Sequence of chain 1.G:
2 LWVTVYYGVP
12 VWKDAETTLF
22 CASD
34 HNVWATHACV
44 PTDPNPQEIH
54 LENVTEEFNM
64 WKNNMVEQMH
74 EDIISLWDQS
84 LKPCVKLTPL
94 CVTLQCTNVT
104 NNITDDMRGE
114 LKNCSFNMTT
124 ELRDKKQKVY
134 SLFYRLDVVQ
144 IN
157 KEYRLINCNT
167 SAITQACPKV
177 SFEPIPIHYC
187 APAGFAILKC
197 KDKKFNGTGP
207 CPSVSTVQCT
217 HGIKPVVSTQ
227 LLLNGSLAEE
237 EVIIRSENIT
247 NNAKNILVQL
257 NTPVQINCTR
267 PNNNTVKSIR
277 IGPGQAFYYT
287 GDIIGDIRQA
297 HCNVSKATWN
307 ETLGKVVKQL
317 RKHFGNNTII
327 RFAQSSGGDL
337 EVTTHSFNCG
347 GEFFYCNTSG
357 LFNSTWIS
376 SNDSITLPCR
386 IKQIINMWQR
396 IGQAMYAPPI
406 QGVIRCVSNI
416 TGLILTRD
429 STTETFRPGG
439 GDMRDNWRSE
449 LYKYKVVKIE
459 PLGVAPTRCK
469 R

This small molecule binds to this protein.
Small molecule (SMILES): CC(=O)N[C@H]1[C@H](O[C@H]2[C@H](O)[C@@H](NC(C)=O)CO[C@@H]2CO)O[C@H](CO)[C@@H](O)[C@@H]1O

Binding-site contacts:
Ligand atom C8 contacts residue SER242 of chain 1.G at 3.1 Å.
Ligand atom O7 contacts residue HIS319 of chain 1.G at 3.9 Å.
Ligand atom C8 contacts residue GLU243 of chain 1.G at 4.5 Å.
Ligand atom C7 contacts residue ASN202 of chain 1.G at 3.7 Å.
Ligand atom C1 contacts residue ASN202 of chain 1.G at 1.5 Å.
Ligand atom C8 contacts residue ILE245 of chain 1.G at 4.0 Å (hydrophobic).
Ligand atom O5 contacts residue THR204 of chain 1.G at 4.1 Å.
Ligand atom C2 contacts residue THR204 of chain 1.G at 4.4 Å.
Ligand atom C5 contacts residue ASN202 of chain 1.G at 3.8 Å.
Ligand atom C8 contacts residue PRO206 of chain 1.G at 3.8 Å (hydrophobic).
Ligand atom C7 contacts residue SER242 of chain 1.G at 4.4 Å.
Ligand atom C3 contacts residue THR204 of chain 1.G at 4.4 Å.
Ligand atom O6 contacts residue PHE201 of chain 1.G at 4.2 Å.
Ligand atom C2 contacts residue ASN202 of chain 1.G at 2.5 Å.
Ligand atom C3 contacts residue ASN202 of chain 1.G at 3.9 Å.
Ligand atom C4 contacts residue ASN202 of chain 1.G at 4.4 Å.
Ligand atom O5 contacts residue ASN202 of chain 1.G at 2.5 Å (h-bond).
Ligand atom N2 contacts residue THR204 of chain 1.G at 4.4 Å.
Ligand atom C1 contacts residue THR204 of chain 1.G at 3.5 Å.
Ligand atom N2 contacts residue ASN202 of chain 1.G at 3.0 Å (h-bond).
Ligand atom O7 contacts residue ASN202 of chain 1.G at 4.0 Å.
Ligand atom O6 contacts residue GLY205 of chain 1.G at 4.0 Å.
Ligand atom O6 contacts residue PRO206 of chain 1.G at 3.8 Å.
Ligand atom N2 contacts residue SER242 of chain 1.G at 4.5 Å.
Ligand atom C5 contacts residue THR204 of chain 1.G at 4.1 Å.